Sequence of chain 1.A:
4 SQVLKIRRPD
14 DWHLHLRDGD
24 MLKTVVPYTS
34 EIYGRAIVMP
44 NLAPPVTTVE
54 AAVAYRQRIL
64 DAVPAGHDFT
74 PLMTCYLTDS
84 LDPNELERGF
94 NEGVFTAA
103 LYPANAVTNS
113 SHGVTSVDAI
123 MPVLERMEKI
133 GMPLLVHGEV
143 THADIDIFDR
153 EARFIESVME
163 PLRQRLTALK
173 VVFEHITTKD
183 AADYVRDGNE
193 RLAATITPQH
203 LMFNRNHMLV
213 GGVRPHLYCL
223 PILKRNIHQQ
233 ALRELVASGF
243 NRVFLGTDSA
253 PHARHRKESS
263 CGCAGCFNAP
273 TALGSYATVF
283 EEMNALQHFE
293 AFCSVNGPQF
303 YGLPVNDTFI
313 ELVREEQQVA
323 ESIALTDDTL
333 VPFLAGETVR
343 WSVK

This small molecule binds to this protein.
Small molecule (SMILES): O=C1C[C@@H](C(=O)O)NC(=O)N1

Binding-site contacts:
Ligand atom O4 contacts residue HIS139 of chain 1.A at 3.0 Å.
Ligand atom N3 contacts residue ZN1 of chain 1.D at 4.2 Å.
Ligand atom O4 contacts residue LEU222 of chain 1.A at 3.9 Å.
Ligand atom C4 contacts residue ASP250 of chain 1.A at 4.3 Å.
Ligand atom O4 contacts residue KCX102 of chain 1.A at 4.2 Å.
Ligand atom N3 contacts residue LEU222 of chain 1.A at 3.0 Å (h-bond).
Ligand atom N1 contacts residue ALA252 of chain 1.A at 3.7 Å.
Ligand atom N1 contacts residue GLY267 of chain 1.A at 3.7 Å.
Ligand atom C7 contacts residue ASN44 of chain 1.A at 3.9 Å.
Ligand atom C2 contacts residue GLY267 of chain 1.A at 3.9 Å.
Ligand atom C6 contacts residue HIS18 of chain 1.A at 4.0 Å.
Ligand atom O71 contacts residue ARG20 of chain 1.A at 2.8 Å (salt-bridge).
Ligand atom C5 contacts residue ASN44 of chain 1.A at 4.2 Å.
Ligand atom O72 contacts residue HIS18 of chain 1.A at 3.5 Å (h-bond).
Ligand atom C6 contacts residue ALA252 of chain 1.A at 3.8 Å (hydrophobic).
Ligand atom C7 contacts residue ALA266 of chain 1.A at 4.0 Å (hydrophobic).
Ligand atom O71 contacts residue ALA252 of chain 1.A at 3.9 Å.
Ligand atom C6 contacts residue ALA266 of chain 1.A at 4.1 Å (hydrophobic).
Ligand atom O2 contacts residue LEU222 of chain 1.A at 2.9 Å (h-bond).
Ligand atom C4 contacts residue HIS139 of chain 1.A at 4.2 Å.
Ligand atom O71 contacts residue HIS254 of chain 1.A at 3.0 Å (h-bond).
Ligand atom O4 contacts residue ZN1 of chain 1.D at 2.7 Å.
Ligand atom C7 contacts residue ARG20 of chain 1.A at 3.4 Å.
Ligand atom C4 contacts residue ZN1 of chain 1.D at 3.6 Å.
Ligand atom C5 contacts residue ZN1 of chain 1.C at 4.3 Å.
Ligand atom C4 contacts residue ZN1 of chain 1.C at 4.2 Å.
Ligand atom O71 contacts residue ALA266 of chain 1.A at 3.1 Å (h-bond).
Ligand atom C2 contacts residue ASP250 of chain 1.A at 4.1 Å.
Ligand atom C7 contacts residue HIS254 of chain 1.A at 4.2 Å.
Ligand atom C7 contacts residue ALA252 of chain 1.A at 3.8 Å (hydrophobic).
Ligand atom O72 contacts residue ASN44 of chain 1.A at 2.9 Å (h-bond).
Ligand atom O72 contacts residue ARG20 of chain 1.A at 2.8 Å (salt-bridge).
Ligand atom C2 contacts residue ALA266 of chain 1.A at 3.5 Å (hydrophobic).
Ligand atom O2 contacts residue GLY267 of chain 1.A at 3.2 Å (h-bond).
Ligand atom N1 contacts residue ALA266 of chain 1.A at 2.9 Å (h-bond).
Ligand atom N3 contacts residue ASP250 of chain 1.A at 3.6 Å.
Ligand atom O2 contacts residue CYS221 of chain 1.A at 3.3 Å.
Ligand atom C2 contacts residue LEU222 of chain 1.A at 3.7 Å (hydrophobic).
Ligand atom C4 contacts residue LEU222 of chain 1.A at 3.9 Å (hydrophobic).
Ligand atom O2 contacts residue ALA266 of chain 1.A at 3.2 Å.